Sequence of chain 1.A:
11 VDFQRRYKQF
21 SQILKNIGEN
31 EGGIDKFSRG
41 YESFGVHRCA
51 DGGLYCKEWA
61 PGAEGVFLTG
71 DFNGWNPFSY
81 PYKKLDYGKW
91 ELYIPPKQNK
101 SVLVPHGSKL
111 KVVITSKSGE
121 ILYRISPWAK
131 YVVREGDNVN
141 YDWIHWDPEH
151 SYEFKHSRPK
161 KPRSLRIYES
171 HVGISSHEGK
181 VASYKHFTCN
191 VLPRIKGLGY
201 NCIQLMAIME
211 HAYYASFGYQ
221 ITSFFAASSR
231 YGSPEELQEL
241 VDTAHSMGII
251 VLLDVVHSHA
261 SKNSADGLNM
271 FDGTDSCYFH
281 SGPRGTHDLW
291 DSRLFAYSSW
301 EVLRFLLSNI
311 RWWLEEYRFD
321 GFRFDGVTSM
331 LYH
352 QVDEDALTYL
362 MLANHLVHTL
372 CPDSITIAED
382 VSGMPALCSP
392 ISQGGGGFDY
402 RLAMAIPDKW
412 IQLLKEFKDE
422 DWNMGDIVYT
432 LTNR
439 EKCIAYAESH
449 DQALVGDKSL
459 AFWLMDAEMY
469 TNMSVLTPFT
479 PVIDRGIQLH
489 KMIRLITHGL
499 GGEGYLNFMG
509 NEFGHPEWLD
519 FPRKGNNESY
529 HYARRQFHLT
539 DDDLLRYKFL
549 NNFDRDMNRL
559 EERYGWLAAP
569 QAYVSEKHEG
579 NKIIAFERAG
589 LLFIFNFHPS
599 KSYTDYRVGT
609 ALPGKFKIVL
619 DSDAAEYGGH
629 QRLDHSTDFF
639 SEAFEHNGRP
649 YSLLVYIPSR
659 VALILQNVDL

Binding-site contacts:
Ligand atom C3 contacts residue TRP59 of chain 1.A at 3.9 Å (hydrophobic).
Ligand atom C2 contacts residue TRP300 of chain 1.A at 3.7 Å (hydrophobic).
Ligand atom O1 contacts residue GLY88 of chain 1.A at 4.0 Å.
Ligand atom O6 contacts residue ASN30 of chain 1.A at 2.7 Å (h-bond).
Ligand atom C3 contacts residue PRO61 of chain 1.A at 4.1 Å (hydrophobic).
Ligand atom C3 contacts residue TYR87 of chain 1.A at 3.4 Å (hydrophobic).
Ligand atom C2 contacts residue ASN30 of chain 1.A at 3.8 Å.
Ligand atom C3 contacts residue LYS89 of chain 1.A at 4.0 Å.
Ligand atom C4 contacts residue TYR87 of chain 1.A at 3.7 Å (hydrophobic).
Ligand atom C5 contacts residue TYR87 of chain 1.A at 3.6 Å (hydrophobic).
Ligand atom O3 contacts residue TRP59 of chain 1.A at 3.0 Å (h-bond).
Ligand atom O2 contacts residue TYR87 of chain 1.A at 3.7 Å.
Ligand atom O2 contacts residue GLU301 of chain 1.A at 2.6 Å (salt-bridge).
Ligand atom O3 contacts residue TRP300 of chain 1.A at 3.8 Å.
Ligand atom C4 contacts residue TRP300 of chain 1.A at 3.8 Å (hydrophobic).
Ligand atom O3 contacts residue GLY88 of chain 1.A at 3.9 Å.
Ligand atom C3 contacts residue GLU301 of chain 1.A at 3.9 Å.
Ligand atom O3 contacts residue LYS89 of chain 1.A at 2.9 Å (salt-bridge).
Ligand atom O3 contacts residue GLU301 of chain 1.A at 3.2 Å (salt-bridge).
Ligand atom C3 contacts residue TRP300 of chain 1.A at 4.0 Å (hydrophobic).
Ligand atom O4 contacts residue TYR87 of chain 1.A at 3.1 Å (h-bond).
Ligand atom O2 contacts residue TRP59 of chain 1.A at 3.6 Å (h-bond).
Ligand atom O3 contacts residue PRO61 of chain 1.A at 2.9 Å.
Ligand atom O4 contacts residue GLY88 of chain 1.A at 4.0 Å.
Ligand atom C1 contacts residue TRP300 of chain 1.A at 4.1 Å (hydrophobic).
Ligand atom O2 contacts residue ARG304 of chain 1.A at 4.0 Å.
Ligand atom C3 contacts residue GLY88 of chain 1.A at 3.6 Å.
Ligand atom O2 contacts residue LYS89 of chain 1.A at 3.5 Å.
Ligand atom O3 contacts residue TYR87 of chain 1.A at 3.5 Å (h-bond).
Ligand atom C2 contacts residue GLU301 of chain 1.A at 3.3 Å.
Ligand atom O5 contacts residue ASN30 of chain 1.A at 3.5 Å.
Ligand atom C2 contacts residue PRO61 of chain 1.A at 3.7 Å (hydrophobic).
Ligand atom C1 contacts residue GLU31 of chain 1.A at 3.9 Å.
Ligand atom O2 contacts residue GLU31 of chain 1.A at 3.0 Å (salt-bridge).
Ligand atom O3 contacts residue ASN30 of chain 1.A at 3.8 Å.
Ligand atom O3 contacts residue ARG304 of chain 1.A at 3.3 Å (salt-bridge).
Ligand atom C1 contacts residue ASN30 of chain 1.A at 3.9 Å.
Ligand atom C2 contacts residue GLU31 of chain 1.A at 3.5 Å.
Ligand atom C6 contacts residue ASN30 of chain 1.A at 3.9 Å.
Ligand atom O2 contacts residue PRO61 of chain 1.A at 2.7 Å (h-bond).

The small molecule below binds the protein below.
Small molecule (SMILES): OC[C@H]1O[C@H](O[C@H]2[C@H](O)[C@@H](O)[C@@H](O[C@H]3[C@H](O)[C@@H](O)[C@@H](O[C@H]4[C@H](O)[C@@H](O)[C@@H](O[C@H]5[C@H](O)[C@@H](O)[C@@H](O[C@H]6[C@H](O)[C@@H](O)[C@@H](O[C@H]7[C@H](O)[C@@H](O)[C@@H](O)O[C@@H]7CO)O[C@@H]6CO)O[C@@H]5CO)O[C@@H]4CO)O[C@@H]3CO)O[C@@H]2CO)[C@H](O)[C@@H](O)[C@@H]1O